A small-molecule ligand and the protein it binds are described below.
Small molecule (SMILES): O=C(CBr)Nc1cc(NC(=O)CBr)cc(NC(=O)CBr)c1

Sequence of chain 1.D:
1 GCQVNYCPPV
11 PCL

Sequence of chain 1.B:
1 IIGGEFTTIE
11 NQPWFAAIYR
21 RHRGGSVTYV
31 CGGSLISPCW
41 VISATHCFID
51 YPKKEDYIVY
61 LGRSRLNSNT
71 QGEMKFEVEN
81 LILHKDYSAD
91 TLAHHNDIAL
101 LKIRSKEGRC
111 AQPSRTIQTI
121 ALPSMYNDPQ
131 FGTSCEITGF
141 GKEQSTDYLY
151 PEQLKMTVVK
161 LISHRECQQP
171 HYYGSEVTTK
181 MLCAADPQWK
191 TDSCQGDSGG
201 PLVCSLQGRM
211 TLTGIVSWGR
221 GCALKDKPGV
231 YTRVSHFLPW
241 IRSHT

Binding-site contacts:
Ligand atom C4 contacts residue SER145 of chain 1.B at 3.5 Å.
Ligand atom C3 contacts residue LYS142 of chain 1.B at 3.6 Å.
Ligand atom O1 contacts residue CYS2 of chain 1.D at 3.6 Å (h-bond).
Ligand atom C6 contacts residue PRO9 of chain 1.D at 3.6 Å (hydrophobic).
Ligand atom N1 contacts residue CYS2 of chain 1.D at 3.5 Å (h-bond).
Ligand atom N2 contacts residue CYS7 of chain 1.D at 2.9 Å (h-bond).
Ligand atom C6 contacts residue GLN195 of chain 1.B at 3.5 Å.
Ligand atom N3 contacts residue VAL10 of chain 1.D at 3.1 Å (h-bond).
Ligand atom C9 contacts residue ASN5 of chain 1.D at 3.6 Å.
Ligand atom C12 contacts residue SER145 of chain 1.B at 3.7 Å.
Ligand atom O3 contacts residue LYS142 of chain 1.B at 3.4 Å (salt-bridge).
Ligand atom C8 contacts residue CYS2 of chain 1.D at 2.8 Å (hydrophobic).
Ligand atom C7 contacts residue CYS7 of chain 1.D at 2.7 Å (hydrophobic).
Ligand atom O2 contacts residue CYS222 of chain 1.B at 3.7 Å.
Ligand atom N1 contacts residue ASN5 of chain 1.D at 3.1 Å (h-bond).
Ligand atom O2 contacts residue VAL10 of chain 1.D at 3.7 Å.
Ligand atom C4 contacts residue VAL10 of chain 1.D at 3.5 Å (hydrophobic).
Ligand atom C6 contacts residue CYS7 of chain 1.D at 3.7 Å (hydrophobic).
Ligand atom C10 contacts residue CYS222 of chain 1.B at 3.6 Å (hydrophobic).
Ligand atom O3 contacts residue CYS12 of chain 1.D at 3.0 Å (h-bond).
Ligand atom C5 contacts residue PRO9 of chain 1.D at 3.6 Å (hydrophobic).
Ligand atom O2 contacts residue CYS7 of chain 1.D at 3.6 Å (h-bond).
Ligand atom C12 contacts residue CYS12 of chain 1.D at 1.8 Å (hydrophobic).
Ligand atom C11 contacts residue VAL10 of chain 1.D at 3.7 Å (hydrophobic).
Ligand atom C12 contacts residue ASP147 of chain 1.B at 3.4 Å.
Ligand atom N2 contacts residue PRO8 of chain 1.D at 3.2 Å (h-bond).
Ligand atom C12 contacts residue THR146 of chain 1.B at 3.5 Å.
Ligand atom C10 contacts residue CYS7 of chain 1.D at 1.8 Å (hydrophobic).
Ligand atom C12 contacts residue VAL10 of chain 1.D at 3.7 Å (hydrophobic).
Ligand atom C11 contacts residue SER145 of chain 1.B at 3.7 Å.
Ligand atom C2 contacts residue LYS142 of chain 1.B at 3.8 Å.
Ligand atom C10 contacts residue PRO8 of chain 1.D at 3.3 Å (hydrophobic).
Ligand atom N3 contacts residue SER145 of chain 1.B at 2.8 Å (h-bond).
Ligand atom C11 contacts residue ASP147 of chain 1.B at 3.5 Å.
Ligand atom C11 contacts residue CYS12 of chain 1.D at 2.7 Å (hydrophobic).
Ligand atom N1 contacts residue GLN195 of chain 1.B at 3.6 Å (h-bond).
Ligand atom C9 contacts residue CYS2 of chain 1.D at 1.9 Å (hydrophobic).
Ligand atom C7 contacts residue PRO8 of chain 1.D at 3.4 Å (hydrophobic).
Ligand atom C3 contacts residue SER145 of chain 1.B at 3.6 Å.
Ligand atom O2 contacts residue SER145 of chain 1.B at 2.9 Å (h-bond).